Binding-site contacts:
Ligand atom C11 contacts residue LEU73 of chain 4.A at 3.5 Å (hydrophobic).
Ligand atom CL contacts residue LEU131 of chain 9.A at 3.9 Å.
Ligand atom C19 contacts residue ALA37 of chain 4.A at 3.9 Å (hydrophobic).
Ligand atom C10 contacts residue LEU102 of chain 4.A at 3.6 Å (hydrophobic).
Ligand atom C5 contacts residue LEU131 of chain 9.A at 3.8 Å (hydrophobic).
Ligand atom C16 contacts residue THR10 of chain 4.A at 3.5 Å.
Ligand atom C17 contacts residue THR10 of chain 4.A at 3.7 Å.
Ligand atom C9 contacts residue LEU102 of chain 4.A at 3.5 Å (hydrophobic).
Ligand atom C3 contacts residue GLU134 of chain 9.A at 3.7 Å.
Ligand atom N2 contacts residue LEU73 of chain 4.A at 3.7 Å.
Ligand atom C18 contacts residue GLY9 of chain 4.A at 3.7 Å.
Ligand atom CL contacts residue GLN101 of chain 4.A at 3.8 Å.
Ligand atom CL contacts residue LEU102 of chain 4.A at 4.0 Å.
Ligand atom C16 contacts residue ALA37 of chain 4.A at 3.9 Å (hydrophobic).
Ligand atom N2 contacts residue MET74 of chain 4.A at 3.1 Å (h-bond).
Ligand atom C5 contacts residue TYR98 of chain 4.A at 3.3 Å (hydrophobic).
Ligand atom C2 contacts residue LEU131 of chain 9.A at 3.9 Å (hydrophobic).
Ligand atom C10 contacts residue ASN106 of chain 4.A at 3.5 Å.
Ligand atom C10 contacts residue VAL135 of chain 9.A at 3.8 Å (hydrophobic).
Ligand atom C contacts residue LEU131 of chain 9.A at 3.9 Å (hydrophobic).
Ligand atom C17 contacts residue GLY9 of chain 4.A at 3.7 Å.
Ligand atom C1 contacts residue LEU131 of chain 9.A at 3.6 Å (hydrophobic).
Ligand atom N1 contacts residue LEU73 of chain 4.A at 3.3 Å.
Ligand atom C6 contacts residue LEU131 of chain 9.A at 3.5 Å (hydrophobic).
Ligand atom C8 contacts residue LEU131 of chain 9.A at 4.0 Å (hydrophobic).
Ligand atom C6 contacts residue TYR98 of chain 4.A at 3.4 Å (hydrophobic).
Ligand atom C8 contacts residue LEU102 of chain 4.A at 3.7 Å (hydrophobic).
Ligand atom C4 contacts residue TYR98 of chain 4.A at 3.9 Å (hydrophobic).
Ligand atom N1 contacts residue MET74 of chain 4.A at 3.9 Å.
Ligand atom C10 contacts residue LEU109 of chain 4.A at 4.0 Å (hydrophobic).
Ligand atom C19 contacts residue MET74 of chain 4.A at 3.6 Å (hydrophobic).
Ligand atom CL contacts residue TYR98 of chain 4.A at 3.4 Å.
Ligand atom C1 contacts residue TYR98 of chain 4.A at 3.9 Å (hydrophobic).
Ligand atom C15 contacts residue ALA37 of chain 4.A at 3.9 Å (hydrophobic).
Ligand atom C14 contacts residue ALA37 of chain 4.A at 3.9 Å (hydrophobic).
Ligand atom C19 contacts residue PHE70 of chain 4.A at 3.5 Å (hydrophobic).
Ligand atom C9 contacts residue LEU73 of chain 4.A at 3.9 Å (hydrophobic).
Ligand atom C contacts residue GLN101 of chain 4.A at 3.8 Å.
Ligand atom C10 contacts residue MET105 of chain 4.A at 3.5 Å (hydrophobic).
Ligand atom C18 contacts residue MET74 of chain 4.A at 3.8 Å (hydrophobic).

This protein binds this small molecule.
Small molecule (SMILES): Cc1cc(Nc2ccc(C)c(Cl)c2)[n+]2nc(Cc3ccccc3)[nH]c2n1

Sequence of chain 4.A:
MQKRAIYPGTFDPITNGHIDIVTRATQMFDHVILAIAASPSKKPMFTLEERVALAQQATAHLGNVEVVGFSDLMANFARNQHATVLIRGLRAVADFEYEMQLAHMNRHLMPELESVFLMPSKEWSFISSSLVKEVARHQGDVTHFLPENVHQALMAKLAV

Sequence of chain 9.A:
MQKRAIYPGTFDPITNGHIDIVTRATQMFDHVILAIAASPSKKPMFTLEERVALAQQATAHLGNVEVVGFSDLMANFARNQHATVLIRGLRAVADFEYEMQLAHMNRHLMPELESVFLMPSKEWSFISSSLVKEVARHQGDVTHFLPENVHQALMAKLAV